Sequence of chain 1.A:
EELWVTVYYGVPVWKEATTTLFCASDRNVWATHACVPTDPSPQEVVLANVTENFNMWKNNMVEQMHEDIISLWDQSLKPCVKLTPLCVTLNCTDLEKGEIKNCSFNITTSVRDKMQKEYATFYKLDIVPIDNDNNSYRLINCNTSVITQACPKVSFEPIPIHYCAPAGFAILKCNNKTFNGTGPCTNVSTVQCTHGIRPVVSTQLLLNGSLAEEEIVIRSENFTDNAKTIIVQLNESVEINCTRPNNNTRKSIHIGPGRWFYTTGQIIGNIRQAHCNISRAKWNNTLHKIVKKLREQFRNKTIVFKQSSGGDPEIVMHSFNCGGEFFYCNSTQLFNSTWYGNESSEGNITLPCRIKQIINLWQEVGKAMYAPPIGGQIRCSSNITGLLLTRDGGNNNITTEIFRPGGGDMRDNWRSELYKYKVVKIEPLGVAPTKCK

The small molecule below binds the protein below.
Small molecule (SMILES): CC(=O)N[C@H]1[C@H](O[C@H]2[C@H](O)[C@@H](NC(C)=O)CO[C@@H]2CO)O[C@H](CO)[C@@H](O)[C@@H]1O

Binding-site contacts:
Ligand atom C8 contacts residue VAL349 of chain 1.A at 4.3 Å (hydrophobic).
Ligand atom N2 contacts residue ASN363 of chain 1.A at 3.0 Å (h-bond).
Ligand atom C2 contacts residue THR365 of chain 1.A at 4.1 Å.
Ligand atom O7 contacts residue ASN363 of chain 1.A at 3.4 Å (h-bond).
Ligand atom O6 contacts residue NAG1 of chain 1.BB at 3.6 Å.
Ligand atom C2 contacts residue ASN363 of chain 1.A at 2.6 Å.
Ligand atom O5 contacts residue ASN363 of chain 1.A at 2.4 Å (h-bond).
Ligand atom C3 contacts residue ASN363 of chain 1.A at 3.9 Å.
Ligand atom N2 contacts residue THR365 of chain 1.A at 3.7 Å.
Ligand atom C7 contacts residue ASN363 of chain 1.A at 3.4 Å.
Ligand atom O7 contacts residue MET350 of chain 1.A at 4.3 Å.
Ligand atom C3 contacts residue THR365 of chain 1.A at 4.3 Å.
Ligand atom C8 contacts residue MET350 of chain 1.A at 3.6 Å (hydrophobic).
Ligand atom C5 contacts residue ASN363 of chain 1.A at 3.8 Å.
Ligand atom C1 contacts residue ASN363 of chain 1.A at 1.5 Å.
Ligand atom C8 contacts residue NAG1 of chain 1.BB at 3.5 Å.
Ligand atom C8 contacts residue ASN363 of chain 1.A at 4.0 Å.
Ligand atom C1 contacts residue THR365 of chain 1.A at 3.7 Å.
Ligand atom C4 contacts residue ASN363 of chain 1.A at 4.4 Å.